Binding-site contacts:
Ligand atom C2 contacts residue ASN53 of chain 1.B at 2.2 Å.
Ligand atom C8 contacts residue ASN53 of chain 1.B at 3.6 Å.
Ligand atom C3 contacts residue ASN53 of chain 1.B at 3.5 Å.
Ligand atom C4 contacts residue ASN53 of chain 1.B at 3.9 Å.
Ligand atom C1 contacts residue ASN53 of chain 1.B at 1.4 Å.
Ligand atom N2 contacts residue LEU46 of chain 1.B at 3.6 Å.
Ligand atom C7 contacts residue LEU46 of chain 1.B at 4.3 Å (hydrophobic).
Ligand atom O7 contacts residue ASN53 of chain 1.B at 4.4 Å.
Ligand atom C7 contacts residue ASN53 of chain 1.B at 3.5 Å.
Ligand atom O5 contacts residue ASN53 of chain 1.B at 2.2 Å (h-bond).
Ligand atom O6 contacts residue THR55 of chain 1.B at 3.5 Å (h-bond).
Ligand atom N2 contacts residue ASN53 of chain 1.B at 2.5 Å (h-bond).
Ligand atom C5 contacts residue ASN53 of chain 1.B at 3.4 Å.
Ligand atom O7 contacts residue PRO48 of chain 1.B at 4.1 Å.
Ligand atom O7 contacts residue LEU46 of chain 1.B at 3.9 Å.

Sequence of chain 1.B:
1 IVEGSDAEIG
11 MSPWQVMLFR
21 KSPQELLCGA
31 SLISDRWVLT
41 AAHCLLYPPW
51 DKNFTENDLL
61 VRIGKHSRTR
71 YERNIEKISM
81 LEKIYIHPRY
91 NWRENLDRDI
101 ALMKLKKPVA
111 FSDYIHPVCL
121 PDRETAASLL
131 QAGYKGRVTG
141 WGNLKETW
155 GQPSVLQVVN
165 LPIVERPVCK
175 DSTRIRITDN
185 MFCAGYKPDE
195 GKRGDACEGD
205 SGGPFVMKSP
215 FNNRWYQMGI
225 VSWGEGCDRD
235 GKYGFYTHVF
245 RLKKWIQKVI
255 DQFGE

This protein binds this small molecule.
Small molecule (SMILES): CC(=O)N[C@@H]1[C@@H](O)[C@H](O)[C@@H](CO)O[C@H]1O